Binding-site contacts:
Ligand atom P contacts residue ASN92 of chain 1.J at 4.0 Å.
Ligand atom P contacts residue ASP47 of chain 1.J at 4.0 Å.
Ligand atom O1P contacts residue HIS232 of chain 1.J at 3.4 Å (h-bond).
Ligand atom P contacts residue HIS18 of chain 1.J at 4.4 Å.
Ligand atom O1P contacts residue A3 of chain 1.K at 4.0 Å.
Ligand atom O1P contacts residue NI1 of chain 1.AA at 2.4 Å (h-bond).
Ligand atom O1P contacts residue ASP47 of chain 1.J at 3.3 Å (salt-bridge).
Ligand atom O1P contacts residue HIS93 of chain 1.J at 3.6 Å.
Ligand atom P contacts residue NI1 of chain 1.AA at 3.7 Å.
Ligand atom S2P contacts residue A3 of chain 1.K at 3.6 Å.
Ligand atom O5' contacts residue A3 of chain 1.K at 3.0 Å.
Ligand atom S2P contacts residue NI1 of chain 1.AA at 4.2 Å.
Ligand atom O5' contacts residue HIS234 of chain 1.J at 3.7 Å.
Ligand atom O3P contacts residue HIS93 of chain 1.J at 2.2 Å.
Ligand atom O5' contacts residue HIS232 of chain 1.J at 4.4 Å.
Ligand atom O1P contacts residue ASN92 of chain 1.J at 3.1 Å (h-bond).
Ligand atom O5' contacts residue HIS93 of chain 1.J at 4.5 Å.
Ligand atom P contacts residue HIS93 of chain 1.J at 3.1 Å.
Ligand atom O3P contacts residue A3 of chain 1.K at 1.4 Å.
Ligand atom S2P contacts residue ASP47 of chain 1.J at 3.5 Å (salt-bridge).
Ligand atom S2P contacts residue HIS18 of chain 1.J at 2.5 Å.
Ligand atom P contacts residue HIS234 of chain 1.J at 4.3 Å.
Ligand atom O3P contacts residue ASN92 of chain 1.J at 3.9 Å.
Ligand atom S2P contacts residue HIS234 of chain 1.J at 3.3 Å (h-bond).
Ligand atom P contacts residue A3 of chain 1.K at 2.7 Å.
Ligand atom S2P contacts residue HIS93 of chain 1.J at 3.5 Å.

Sequence of chain 1.J:
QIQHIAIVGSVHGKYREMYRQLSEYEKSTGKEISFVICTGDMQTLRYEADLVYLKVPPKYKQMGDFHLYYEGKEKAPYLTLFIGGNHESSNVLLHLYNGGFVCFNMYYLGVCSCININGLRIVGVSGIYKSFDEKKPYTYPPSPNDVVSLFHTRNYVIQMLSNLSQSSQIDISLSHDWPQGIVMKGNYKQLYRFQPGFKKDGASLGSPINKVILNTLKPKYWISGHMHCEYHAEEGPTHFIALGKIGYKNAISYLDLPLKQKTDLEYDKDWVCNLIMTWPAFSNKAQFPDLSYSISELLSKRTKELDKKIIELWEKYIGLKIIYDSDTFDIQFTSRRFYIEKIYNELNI

This small molecule binds to this protein.
Small molecule (SMILES): Nc1nc2c(ncn2[C@@H]2O[C@H](CO[P](=O)(O)S)[C@@H](O)[C@H]2O)c(=O)[nH]1